Binding-site contacts:
Ligand atom O1 contacts residue ARG306 of chain 1.B at 4.3 Å.
Ligand atom O2 contacts residue ALA296 of chain 1.B at 3.7 Å.
Ligand atom C26 contacts residue PHE294 of chain 1.B at 3.9 Å (hydrophobic).
Ligand atom C26 contacts residue TYR310 of chain 1.B at 3.8 Å (hydrophobic).
Ligand atom C22 contacts residue TYR340 of chain 1.B at 4.1 Å (hydrophobic).
Ligand atom C6 contacts residue LYS297 of chain 1.B at 2.9 Å.
Ligand atom C5 contacts residue LYS297 of chain 1.B at 3.7 Å.
Ligand atom C24 contacts residue PHE294 of chain 1.B at 3.5 Å (hydrophobic).
Ligand atom O1 contacts residue PHE294 of chain 1.B at 3.3 Å (h-bond).
Ligand atom C7 contacts residue LYS297 of chain 1.B at 3.5 Å.
Ligand atom C23 contacts residue PHE294 of chain 1.B at 3.6 Å (hydrophobic).
Ligand atom C27 contacts residue PHE341 of chain 1.B at 4.0 Å (hydrophobic).
Ligand atom O2 contacts residue ARG306 of chain 1.B at 3.7 Å.
Ligand atom C16 contacts residue ARG306 of chain 1.B at 3.6 Å.
Ligand atom C1 contacts residue ASP295 of chain 1.B at 4.0 Å.
Ligand atom O2 contacts residue ASP295 of chain 1.B at 2.8 Å (salt-bridge).
Ligand atom C7 contacts residue ASP295 of chain 1.B at 4.3 Å.
Ligand atom O3 contacts residue ARG306 of chain 1.B at 3.2 Å (salt-bridge).
Ligand atom O1 contacts residue ALA296 of chain 1.B at 3.3 Å (h-bond).
Ligand atom C24 contacts residue TYR310 of chain 1.B at 3.6 Å (hydrophobic).
Ligand atom O24 contacts residue PRO305 of chain 1.B at 4.1 Å.
Ligand atom O24 contacts residue TYR310 of chain 1.B at 2.8 Å (h-bond).
Ligand atom C4 contacts residue ARG306 of chain 1.B at 4.1 Å.
Ligand atom O11 contacts residue GLN291 of chain 1.B at 4.2 Å.
Ligand atom C3 contacts residue ARG306 of chain 1.B at 4.2 Å.
Ligand atom C20 contacts residue PHE294 of chain 1.B at 3.9 Å (hydrophobic).
Ligand atom C22 contacts residue ARG306 of chain 1.B at 4.2 Å.
Ligand atom C25 contacts residue TYR340 of chain 1.B at 4.3 Å (hydrophobic).
Ligand atom C1 contacts residue PHE294 of chain 1.B at 4.1 Å (hydrophobic).
Ligand atom C1 contacts residue ALA296 of chain 1.B at 4.2 Å (hydrophobic).
Ligand atom O7 contacts residue LYS297 of chain 1.B at 3.7 Å.
Ligand atom C27 contacts residue PHE294 of chain 1.B at 4.1 Å (hydrophobic).
Ligand atom C25 contacts residue ARG306 of chain 1.B at 4.2 Å.
Ligand atom C2 contacts residue ASP295 of chain 1.B at 3.4 Å.
Ligand atom O91 contacts residue ASP295 of chain 1.B at 3.6 Å.
Ligand atom C4 contacts residue LYS297 of chain 1.B at 4.1 Å.
Ligand atom C24 contacts residue PRO305 of chain 1.B at 4.2 Å (hydrophobic).
Ligand atom O1 contacts residue ASP295 of chain 1.B at 3.7 Å.
Ligand atom C27 contacts residue VAL333 of chain 1.B at 3.8 Å (hydrophobic).
Ligand atom O24 contacts residue PHE294 of chain 1.B at 2.9 Å (h-bond).

The small molecule below binds the protein below.
Small molecule (SMILES): CC[C@H](/C=C(/C)[C@@H]1C[C@@H](OC)C[C@H](O)C(C)(C)[C@@]2(O)O[C@@H](C[C@@H](OC)[C@H](O)C(=O)O1)C[C@@H](OC)[C@H]2O)CO

Sequence of chain 1.B:
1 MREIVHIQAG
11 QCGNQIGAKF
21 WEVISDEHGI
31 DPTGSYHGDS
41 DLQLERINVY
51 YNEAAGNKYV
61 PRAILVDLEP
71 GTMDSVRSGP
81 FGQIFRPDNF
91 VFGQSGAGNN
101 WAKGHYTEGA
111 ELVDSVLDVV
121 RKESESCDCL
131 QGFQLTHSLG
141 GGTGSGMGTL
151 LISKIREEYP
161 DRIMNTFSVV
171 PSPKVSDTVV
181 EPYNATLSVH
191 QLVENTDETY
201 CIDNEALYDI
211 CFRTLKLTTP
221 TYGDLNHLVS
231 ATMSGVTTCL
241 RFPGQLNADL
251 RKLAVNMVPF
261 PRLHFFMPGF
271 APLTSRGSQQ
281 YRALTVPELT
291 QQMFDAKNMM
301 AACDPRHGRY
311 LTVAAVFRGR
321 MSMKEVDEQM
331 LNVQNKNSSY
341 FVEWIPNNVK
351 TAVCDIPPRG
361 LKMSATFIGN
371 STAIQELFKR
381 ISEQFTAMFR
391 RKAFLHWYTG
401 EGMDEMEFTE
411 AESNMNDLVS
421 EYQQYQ